Binding-site contacts:
Ligand atom C6 contacts residue DA4 of chain 1.B at 3.2 Å.
Ligand atom OP1 contacts residue LYS234 of chain 1.C at 3.1 Å (salt-bridge).
Ligand atom N2 contacts residue DA2 of chain 1.B at 3.1 Å.
Ligand atom O2 contacts residue DA4 of chain 1.B at 3.0 Å.
Ligand atom O4 contacts residue DA2 of chain 1.B at 2.7 Å (h-bond).
Ligand atom OP1 contacts residue LYS230 of chain 1.C at 3.3 Å (salt-bridge).
Ligand atom N3 contacts residue DG6 of chain 1.B at 2.7 Å (h-bond).
Ligand atom O2 contacts residue DG3 of chain 1.B at 3.2 Å (h-bond).
Ligand atom O5' contacts residue GLY231 of chain 1.C at 3.2 Å.
Ligand atom P contacts residue THR233 of chain 1.C at 3.4 Å.
Ligand atom N1 contacts residue DA4 of chain 1.B at 3.3 Å (h-bond).
Ligand atom C4 contacts residue DG3 of chain 1.B at 3.4 Å.
Ligand atom N6 contacts residue DT5 of chain 1.B at 2.3 Å (h-bond).
Ligand atom O4 contacts residue DC1 of chain 1.B at 3.0 Å (h-bond).
Ligand atom N3 contacts residue DA2 of chain 1.B at 2.9 Å (h-bond).
Ligand atom C2 contacts residue DC1 of chain 1.B at 3.3 Å.
Ligand atom N1 contacts residue DT5 of chain 1.B at 2.4 Å (h-bond).
Ligand atom OP1 contacts residue GLY231 of chain 1.C at 3.0 Å.
Ligand atom C4 contacts residue DG6 of chain 1.B at 3.5 Å.
Ligand atom C2 contacts residue DT5 of chain 1.B at 2.9 Å.
Ligand atom N2 contacts residue DC1 of chain 1.B at 2.4 Å (h-bond).
Ligand atom C6 contacts residue DT5 of chain 1.B at 2.8 Å.
Ligand atom C2 contacts residue DA4 of chain 1.B at 3.2 Å.
Ligand atom C2 contacts residue DG6 of chain 1.B at 3.3 Å.
Ligand atom N4 contacts residue DG6 of chain 1.B at 2.9 Å (h-bond).
Ligand atom N1 contacts residue DC1 of chain 1.B at 2.7 Å (h-bond).
Ligand atom OP1 contacts residue THR233 of chain 1.C at 2.8 Å (h-bond).
Ligand atom C4 contacts residue DG3 of chain 1.B at 3.4 Å.
Ligand atom N6 contacts residue DA4 of chain 1.B at 2.6 Å (h-bond).
Ligand atom N3 contacts residue DG3 of chain 1.B at 2.7 Å (h-bond).
Ligand atom OP1 contacts residue GLU232 of chain 1.C at 2.9 Å (salt-bridge).
Ligand atom C4 contacts residue DA4 of chain 1.B at 3.2 Å.
Ligand atom N3 contacts residue DA4 of chain 1.B at 2.4 Å (h-bond).
Ligand atom C2 contacts residue DG3 of chain 1.B at 3.4 Å.
Ligand atom O4 contacts residue DA4 of chain 1.B at 2.8 Å (h-bond).
Ligand atom O2 contacts residue DG6 of chain 1.B at 2.6 Å (h-bond).
Ligand atom O4 contacts residue DG3 of chain 1.B at 2.8 Å (h-bond).
Ligand atom O6 contacts residue DC1 of chain 1.B at 3.0 Å (h-bond).
Ligand atom O2 contacts residue DG3 of chain 1.B at 2.5 Å (h-bond).
Ligand atom N4 contacts residue DG3 of chain 1.B at 2.8 Å (h-bond).

A small-molecule ligand and the protein it binds are described below.
Small molecule (SMILES): Cc1cn([C@H]2C[C@H](O[P](=O)(O)OC[C@H]3O[C@@H](n4cnc5c(=O)nc(N)[nH]c54)C[C@@H]3OP(=O)(O)O)[C@@H](CO[P](=O)(O)O[C@H]3C[C@H](n4ccc(N)nc4=O)O[C@@H]3CO[P](=O)(O)O[C@H]3C[C@H](n4cc(C)c(=O)[nH]c4=O)O[C@@H]3CO[P](=O)(O)O[C@H]3C[C@H](n4cnc5c(N)ncnc54)O[C@@H]3CO[P](=O)(O)O[C@H]3C[C@H](n4ccc(N)nc4=O)O[C@@H]3CO)O2)c(=O)[nH]c1=O

Sequence of chain 1.C:
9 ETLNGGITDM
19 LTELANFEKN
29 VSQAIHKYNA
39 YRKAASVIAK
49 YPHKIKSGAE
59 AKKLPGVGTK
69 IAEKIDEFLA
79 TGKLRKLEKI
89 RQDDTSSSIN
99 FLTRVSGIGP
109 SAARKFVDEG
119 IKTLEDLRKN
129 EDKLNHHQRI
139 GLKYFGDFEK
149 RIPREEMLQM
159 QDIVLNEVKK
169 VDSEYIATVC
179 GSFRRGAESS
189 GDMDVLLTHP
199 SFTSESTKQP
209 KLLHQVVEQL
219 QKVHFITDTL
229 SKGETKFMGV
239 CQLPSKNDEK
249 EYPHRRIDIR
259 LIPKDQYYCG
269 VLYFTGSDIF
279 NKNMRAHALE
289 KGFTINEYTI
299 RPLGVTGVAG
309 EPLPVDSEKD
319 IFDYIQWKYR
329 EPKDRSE